Sequence of chain 1.A:
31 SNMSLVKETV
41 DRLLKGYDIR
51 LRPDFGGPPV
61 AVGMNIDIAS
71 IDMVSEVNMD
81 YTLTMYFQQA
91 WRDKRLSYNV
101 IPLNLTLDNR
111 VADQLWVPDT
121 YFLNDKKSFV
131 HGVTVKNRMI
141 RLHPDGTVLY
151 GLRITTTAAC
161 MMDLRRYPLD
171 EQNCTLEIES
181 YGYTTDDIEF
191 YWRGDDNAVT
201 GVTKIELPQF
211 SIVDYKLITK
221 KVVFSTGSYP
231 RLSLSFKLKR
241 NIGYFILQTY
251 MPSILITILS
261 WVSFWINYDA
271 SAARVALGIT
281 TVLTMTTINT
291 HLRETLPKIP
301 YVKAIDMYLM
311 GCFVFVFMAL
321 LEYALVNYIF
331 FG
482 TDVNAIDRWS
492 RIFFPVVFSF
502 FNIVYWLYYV

This small molecule binds to this protein.
Small molecule (SMILES): CC(=O)N[C@H]1[C@H](O[C@H]2[C@H](O)[C@@H](NC(C)=O)CO[C@@H]2CO)O[C@H](CO)[C@@H](O[C@@H]2O[C@H](CO[C@H]3O[C@H](CO)[C@@H](O)[C@H](O)[C@@H]3O)[C@@H](O)[C@H](O[C@H]3O[C@H](CO)[C@@H](O)[C@H](O)[C@@H]3O)[C@@H]2O)[C@@H]1O

Binding-site contacts:
Ligand atom C7 contacts residue ASN173 of chain 1.A at 3.9 Å.
Ligand atom C3 contacts residue ILE218 of chain 1.A at 4.5 Å (hydrophobic).
Ligand atom C5 contacts residue ASN173 of chain 1.A at 3.6 Å.
Ligand atom O3 contacts residue SER235 of chain 1.A at 3.9 Å.
Ligand atom O6 contacts residue LYS216 of chain 1.A at 3.7 Å.
Ligand atom O7 contacts residue LYS237 of chain 1.A at 4.2 Å.
Ligand atom O3 contacts residue LYS216 of chain 1.A at 3.3 Å.
Ligand atom C7 contacts residue LYS237 of chain 1.A at 4.3 Å.
Ligand atom N2 contacts residue LYS216 of chain 1.A at 4.4 Å.
Ligand atom O7 contacts residue LYS216 of chain 1.A at 3.4 Å.
Ligand atom C8 contacts residue ASP214 of chain 1.A at 4.0 Å.
Ligand atom O2 contacts residue ILE218 of chain 1.A at 3.8 Å.
Ligand atom C7 contacts residue LYS220 of chain 1.A at 4.0 Å.
Ligand atom O5 contacts residue ASN173 of chain 1.A at 2.3 Å (h-bond).
Ligand atom C8 contacts residue TYR215 of chain 1.A at 4.2 Å (hydrophobic).
Ligand atom N2 contacts residue LYS220 of chain 1.A at 4.4 Å.
Ligand atom C8 contacts residue SER235 of chain 1.A at 3.6 Å.
Ligand atom O3 contacts residue ILE218 of chain 1.A at 4.0 Å.
Ligand atom C7 contacts residue SER235 of chain 1.A at 4.0 Å.
Ligand atom N2 contacts residue SER235 of chain 1.A at 3.2 Å (h-bond).
Ligand atom N2 contacts residue ILE218 of chain 1.A at 4.2 Å.
Ligand atom O7 contacts residue LYS220 of chain 1.A at 3.0 Å (salt-bridge).
Ligand atom C3 contacts residue ASN173 of chain 1.A at 3.8 Å.
Ligand atom C3 contacts residue SER235 of chain 1.A at 3.5 Å.
Ligand atom C1 contacts residue SER235 of chain 1.A at 4.2 Å.
Ligand atom C8 contacts residue LYS216 of chain 1.A at 3.7 Å.
Ligand atom O4 contacts residue ILE218 of chain 1.A at 4.4 Å.
Ligand atom C8 contacts residue LYS237 of chain 1.A at 3.5 Å.
Ligand atom O7 contacts residue ASN173 of chain 1.A at 4.3 Å.
Ligand atom N2 contacts residue ASN173 of chain 1.A at 3.0 Å (h-bond).
Ligand atom C2 contacts residue ASN173 of chain 1.A at 2.5 Å.
Ligand atom C1 contacts residue ASN173 of chain 1.A at 1.4 Å.
Ligand atom C2 contacts residue ILE218 of chain 1.A at 4.1 Å (hydrophobic).
Ligand atom C4 contacts residue ASN173 of chain 1.A at 4.2 Å.
Ligand atom C2 contacts residue SER235 of chain 1.A at 3.9 Å.
Ligand atom C7 contacts residue LYS216 of chain 1.A at 3.9 Å.